Binding-site contacts:
Ligand atom C1 contacts residue ALA51 of chain 1.B at 3.7 Å (hydrophobic).
Ligand atom C31 contacts residue VAL235 of chain 1.B at 3.5 Å (hydrophobic).
Ligand atom C22 contacts residue ALA51 of chain 1.B at 3.8 Å (hydrophobic).
Ligand atom C14 contacts residue PHE126 of chain 1.B at 3.7 Å (hydrophobic).
Ligand atom C14 contacts residue MET122 of chain 1.B at 3.5 Å (hydrophobic).
Ligand atom C14 contacts residue ILE125 of chain 1.B at 3.8 Å (hydrophobic).
Ligand atom O3 contacts residue LEU226 of chain 1.B at 3.6 Å.
Ligand atom C20 contacts residue LEU226 of chain 1.B at 3.7 Å (hydrophobic).
Ligand atom C21 contacts residue ALA51 of chain 1.B at 3.8 Å (hydrophobic).
Ligand atom C3 contacts residue GLU54 of chain 1.B at 3.3 Å.
Ligand atom C28 contacts residue TRP84 of chain 1.B at 3.6 Å (hydrophobic).
Ligand atom C25 contacts residue THR48 of chain 1.B at 3.9 Å.
Ligand atom C18 contacts residue LEU47 of chain 1.B at 3.6 Å (hydrophobic).
Ligand atom C21 contacts residue LEU85 of chain 1.B at 3.9 Å (hydrophobic).
Ligand atom C30 contacts residue ASP52 of chain 1.B at 3.9 Å.
Ligand atom C6 contacts residue PHE105 of chain 1.B at 3.8 Å (hydrophobic).
Ligand atom C28 contacts residue PRO236 of chain 1.B at 3.8 Å (hydrophobic).
Ligand atom C27 contacts residue TRP84 of chain 1.B at 3.5 Å (hydrophobic).
Ligand atom C27 contacts residue ASP52 of chain 1.B at 3.5 Å.
Ligand atom C15 contacts residue MET122 of chain 1.B at 3.8 Å (hydrophobic).
Ligand atom C12 contacts residue PHE105 of chain 1.B at 3.4 Å (hydrophobic).
Ligand atom O2 contacts residue LEU88 of chain 1.B at 3.5 Å (h-bond).
Ligand atom N2 contacts residue ASP52 of chain 1.B at 3.1 Å (salt-bridge).
Ligand atom C4 contacts residue LEU88 of chain 1.B at 3.6 Å (hydrophobic).
Ligand atom C7 contacts residue PHE105 of chain 1.B at 3.8 Å (hydrophobic).
Ligand atom C2 contacts residue GLU54 of chain 1.B at 3.1 Å.
Ligand atom C24 contacts residue LEU85 of chain 1.B at 3.8 Å (hydrophobic).
Ligand atom C24 contacts residue MET89 of chain 1.B at 3.6 Å (hydrophobic).
Ligand atom C1 contacts residue LEU47 of chain 1.B at 3.5 Å (hydrophobic).
Ligand atom C13 contacts residue LEU129 of chain 1.B at 3.8 Å (hydrophobic).
Ligand atom C29 contacts residue ASP52 of chain 1.B at 3.8 Å.
Ligand atom C5 contacts residue PHE105 of chain 1.B at 3.6 Å (hydrophobic).
Ligand atom C13 contacts residue PHE126 of chain 1.B at 3.8 Å (hydrophobic).
Ligand atom C21 contacts residue LEU226 of chain 1.B at 3.9 Å (hydrophobic).
Ligand atom C23 contacts residue MET89 of chain 1.B at 3.6 Å (hydrophobic).
Ligand atom O3 contacts residue TRP84 of chain 1.B at 3.8 Å.
Ligand atom C21 contacts residue TRP84 of chain 1.B at 3.8 Å (hydrophobic).
Ligand atom O1 contacts residue LEU47 of chain 1.B at 3.3 Å.
Ligand atom O2 contacts residue GLU54 of chain 1.B at 2.8 Å (salt-bridge).
Ligand atom O2 contacts residue ARG95 of chain 1.B at 2.8 Å (salt-bridge).

Sequence of chain 1.B:
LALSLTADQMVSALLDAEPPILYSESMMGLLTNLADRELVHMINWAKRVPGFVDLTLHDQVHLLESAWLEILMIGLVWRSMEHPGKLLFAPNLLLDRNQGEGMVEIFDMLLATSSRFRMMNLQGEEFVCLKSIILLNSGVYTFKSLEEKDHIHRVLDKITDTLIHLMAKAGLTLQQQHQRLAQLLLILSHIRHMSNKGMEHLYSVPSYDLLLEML

A protein and the small-molecule ligand that binds it are described below.
Small molecule (SMILES): O=C(c1ccccc1)N1[C@H](c2ccc(OCCN3CCCCC3)cc2)c2ccc(O)cc2CC12CC2